Binding-site contacts:
Ligand atom C7 contacts residue ASN256 of chain 1.B at 3.6 Å.
Ligand atom C8 contacts residue GLU255 of chain 1.B at 3.0 Å.
Ligand atom O5 contacts residue ASN256 of chain 1.B at 2.4 Å (h-bond).
Ligand atom C8 contacts residue ASN256 of chain 1.B at 4.0 Å.
Ligand atom C3 contacts residue ASN256 of chain 1.B at 3.9 Å.
Ligand atom C2 contacts residue ASN256 of chain 1.B at 2.5 Å.
Ligand atom C7 contacts residue GLU255 of chain 1.B at 4.5 Å.
Ligand atom C5 contacts residue ASN256 of chain 1.B at 3.8 Å.
Ligand atom O7 contacts residue ASN254 of chain 1.B at 3.5 Å (h-bond).
Ligand atom N2 contacts residue ASN256 of chain 1.B at 2.9 Å (h-bond).
Ligand atom C4 contacts residue ASN256 of chain 1.B at 4.3 Å.
Ligand atom C7 contacts residue ASN254 of chain 1.B at 3.8 Å.
Ligand atom C8 contacts residue ASN254 of chain 1.B at 3.6 Å.
Ligand atom C1 contacts residue ASN256 of chain 1.B at 1.5 Å.
Ligand atom O7 contacts residue ASN256 of chain 1.B at 3.9 Å.

Sequence of chain 1.B:
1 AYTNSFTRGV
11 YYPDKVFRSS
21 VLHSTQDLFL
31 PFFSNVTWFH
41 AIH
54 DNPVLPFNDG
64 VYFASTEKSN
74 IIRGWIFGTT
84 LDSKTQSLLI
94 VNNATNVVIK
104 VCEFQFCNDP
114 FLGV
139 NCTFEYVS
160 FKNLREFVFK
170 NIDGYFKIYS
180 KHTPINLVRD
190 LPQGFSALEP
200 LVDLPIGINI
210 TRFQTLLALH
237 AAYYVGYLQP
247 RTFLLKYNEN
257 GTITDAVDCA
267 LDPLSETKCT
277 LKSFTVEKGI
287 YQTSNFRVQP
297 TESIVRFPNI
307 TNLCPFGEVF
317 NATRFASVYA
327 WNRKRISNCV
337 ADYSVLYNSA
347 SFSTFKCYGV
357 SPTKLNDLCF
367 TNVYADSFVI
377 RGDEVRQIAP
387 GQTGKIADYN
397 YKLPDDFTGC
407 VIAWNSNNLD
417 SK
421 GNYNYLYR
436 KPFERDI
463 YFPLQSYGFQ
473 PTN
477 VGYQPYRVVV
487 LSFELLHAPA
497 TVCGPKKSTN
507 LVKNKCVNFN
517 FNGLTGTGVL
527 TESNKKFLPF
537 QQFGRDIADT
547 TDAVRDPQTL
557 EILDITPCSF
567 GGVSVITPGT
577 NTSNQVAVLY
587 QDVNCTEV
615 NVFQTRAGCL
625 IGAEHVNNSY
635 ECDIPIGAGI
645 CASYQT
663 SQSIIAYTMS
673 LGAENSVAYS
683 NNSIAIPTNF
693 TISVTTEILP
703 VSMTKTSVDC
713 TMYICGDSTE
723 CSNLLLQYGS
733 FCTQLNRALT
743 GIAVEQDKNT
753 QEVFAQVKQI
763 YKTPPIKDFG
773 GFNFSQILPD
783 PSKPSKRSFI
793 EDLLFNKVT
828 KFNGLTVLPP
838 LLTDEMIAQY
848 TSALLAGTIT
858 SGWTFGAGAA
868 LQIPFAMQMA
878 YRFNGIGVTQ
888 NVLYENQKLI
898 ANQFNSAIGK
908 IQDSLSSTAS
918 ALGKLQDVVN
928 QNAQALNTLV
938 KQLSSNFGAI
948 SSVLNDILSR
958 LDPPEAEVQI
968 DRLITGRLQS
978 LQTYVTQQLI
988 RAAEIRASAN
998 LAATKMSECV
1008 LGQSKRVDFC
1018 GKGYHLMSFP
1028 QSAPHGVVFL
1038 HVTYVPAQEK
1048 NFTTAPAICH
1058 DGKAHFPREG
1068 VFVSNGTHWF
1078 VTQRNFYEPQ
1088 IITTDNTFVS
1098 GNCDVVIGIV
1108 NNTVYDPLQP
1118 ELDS

A protein and the small-molecule ligand that binds it are described below.
Small molecule (SMILES): CC(=O)N[C@@H]1[C@@H](O)[C@H](O)[C@@H](CO)O[C@H]1O